Sequence of chain 1.B:
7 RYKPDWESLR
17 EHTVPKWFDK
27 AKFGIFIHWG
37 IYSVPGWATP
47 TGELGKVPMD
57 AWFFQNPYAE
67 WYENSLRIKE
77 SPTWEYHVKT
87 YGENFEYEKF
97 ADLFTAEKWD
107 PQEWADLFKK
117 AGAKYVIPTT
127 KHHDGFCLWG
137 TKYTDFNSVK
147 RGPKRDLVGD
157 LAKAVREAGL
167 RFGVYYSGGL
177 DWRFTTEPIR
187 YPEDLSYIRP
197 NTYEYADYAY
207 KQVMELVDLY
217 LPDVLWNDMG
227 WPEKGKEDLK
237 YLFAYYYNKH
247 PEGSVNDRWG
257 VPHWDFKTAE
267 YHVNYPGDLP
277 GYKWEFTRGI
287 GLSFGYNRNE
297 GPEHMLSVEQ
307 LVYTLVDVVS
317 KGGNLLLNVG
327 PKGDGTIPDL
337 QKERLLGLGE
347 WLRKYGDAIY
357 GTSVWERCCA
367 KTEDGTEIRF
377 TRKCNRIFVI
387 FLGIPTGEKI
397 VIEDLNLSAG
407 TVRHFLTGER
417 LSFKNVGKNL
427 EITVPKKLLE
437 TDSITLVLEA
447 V

Binding-site contacts:
Ligand atom CAW contacts residue GLU66 of chain 1.B at 3.6 Å.
Ligand atom CAX contacts residue HIS129 of chain 1.B at 3.2 Å.
Ligand atom NAO contacts residue ASP224 of chain 1.B at 2.8 Å (salt-bridge).
Ligand atom CAV contacts residue ASP224 of chain 1.B at 3.5 Å.
Ligand atom OAE contacts residue GLU66 of chain 1.B at 2.8 Å (salt-bridge).
Ligand atom OAC contacts residue HIS34 of chain 1.B at 2.7 Å (h-bond).
Ligand atom OAC contacts residue TYR171 of chain 1.B at 3.4 Å (h-bond).
Ligand atom CAQ contacts residue GLU266 of chain 1.B at 3.7 Å.
Ligand atom OAC contacts residue ASP224 of chain 1.B at 3.5 Å (salt-bridge).
Ligand atom CAX contacts residue ASP224 of chain 1.B at 3.7 Å.
Ligand atom CAU contacts residue ASP224 of chain 1.B at 3.8 Å.
Ligand atom CAA contacts residue GLU266 of chain 1.B at 3.6 Å.
Ligand atom OAE contacts residue HIS129 of chain 1.B at 3.7 Å.
Ligand atom NAN contacts residue GLU266 of chain 1.B at 3.1 Å (salt-bridge).
Ligand atom OAB contacts residue MET225 of chain 1.B at 3.6 Å (h-bond).
Ligand atom OAE contacts residue HIS128 of chain 1.B at 2.7 Å.
Ligand atom CAY contacts residue TYR64 of chain 1.B at 3.7 Å (hydrophobic).
Ligand atom CAX contacts residue TRP67 of chain 1.B at 3.7 Å (hydrophobic).
Ligand atom CAY contacts residue HIS128 of chain 1.B at 3.8 Å.
Ligand atom NAO contacts residue ARG254 of chain 1.B at 3.7 Å.
Ligand atom OAE contacts residue TRP67 of chain 1.B at 3.3 Å (h-bond).
Ligand atom OAD contacts residue TRP67 of chain 1.B at 2.6 Å (h-bond).
Ligand atom CAW contacts residue HIS34 of chain 1.B at 3.4 Å.
Ligand atom CAM contacts residue ASP224 of chain 1.B at 3.5 Å.
Ligand atom NAN contacts residue ARG254 of chain 1.B at 3.6 Å.
Ligand atom CAY contacts residue GLU66 of chain 1.B at 3.2 Å.
Ligand atom NAO contacts residue GLU266 of chain 1.B at 3.1 Å (salt-bridge).
Ligand atom OAC contacts residue HIS128 of chain 1.B at 2.8 Å (h-bond).
Ligand atom CAV contacts residue GLU266 of chain 1.B at 3.4 Å.
Ligand atom CAQ contacts residue ARG254 of chain 1.B at 3.6 Å.
Ligand atom CAU contacts residue PHE290 of chain 1.B at 3.8 Å (hydrophobic).
Ligand atom CAY contacts residue TRP67 of chain 1.B at 3.7 Å (hydrophobic).
Ligand atom CAA contacts residue PHE290 of chain 1.B at 3.6 Å (hydrophobic).
Ligand atom CAA contacts residue HIS34 of chain 1.B at 3.7 Å.
Ligand atom CAI contacts residue GLU266 of chain 1.B at 3.6 Å.
Ligand atom CAK contacts residue GLU266 of chain 1.B at 3.5 Å.
Ligand atom CAU contacts residue GLU266 of chain 1.B at 3.4 Å.
Ligand atom CAG contacts residue TYR64 of chain 1.B at 3.6 Å (hydrophobic).
Ligand atom CAW contacts residue HIS128 of chain 1.B at 3.8 Å.
Ligand atom OAD contacts residue HIS129 of chain 1.B at 2.8 Å (h-bond).

This protein binds this small molecule.
Small molecule (SMILES): C[C@@H]1N[C@H](CNC(=O)CCc2c[nH]c3ccccc23)[C@@H](O)[C@H](O)[C@@H]1O